Sequence of chain 1.A:
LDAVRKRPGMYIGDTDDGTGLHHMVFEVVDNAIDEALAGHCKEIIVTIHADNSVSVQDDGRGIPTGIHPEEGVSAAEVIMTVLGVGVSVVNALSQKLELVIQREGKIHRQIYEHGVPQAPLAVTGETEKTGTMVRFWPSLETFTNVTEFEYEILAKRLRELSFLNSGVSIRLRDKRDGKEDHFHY

The small molecule below binds the protein below.
Small molecule (SMILES): Nc1nc2ccccc2[nH]1

Binding-site contacts:
Ligand atom NAG contacts residue HIS132 of chain 1.A at 3.3 Å.
Ligand atom CAI contacts residue HIS132 of chain 1.A at 3.5 Å.
Ligand atom CAC contacts residue ARG5 of chain 1.A at 4.5 Å.
Ligand atom NAA contacts residue GLU159 of chain 1.B at 3.0 Å (salt-bridge).
Ligand atom CAJ contacts residue HIS132 of chain 1.B at 3.5 Å.
Ligand atom NAF contacts residue HIS132 of chain 1.B at 3.3 Å.
Ligand atom NAA contacts residue HIS132 of chain 1.B at 3.3 Å (h-bond).
Ligand atom NAF contacts residue GLU159 of chain 1.A at 3.0 Å (salt-bridge).
Ligand atom CAE contacts residue HIS132 of chain 1.A at 3.8 Å.
Ligand atom CAI contacts residue HIS132 of chain 1.B at 3.5 Å.
Ligand atom CAH contacts residue HIS132 of chain 1.A at 3.2 Å.
Ligand atom NAG contacts residue GLU159 of chain 1.B at 3.0 Å (salt-bridge).
Ligand atom CAC contacts residue ARG5 of chain 1.B at 3.7 Å.
Ligand atom CAH contacts residue GLU159 of chain 1.A at 3.7 Å.
Ligand atom NAF contacts residue HIS132 of chain 1.A at 3.5 Å.
Ligand atom CAD contacts residue ARG5 of chain 1.A at 4.5 Å.
Ligand atom CAC contacts residue HIS132 of chain 1.B at 4.0 Å.
Ligand atom CAE contacts residue HIS132 of chain 1.B at 3.9 Å.
Ligand atom NAA contacts residue GLU159 of chain 1.A at 2.9 Å (salt-bridge).
Ligand atom NAG contacts residue HIS132 of chain 1.B at 3.5 Å.
Ligand atom CAC contacts residue HIS132 of chain 1.A at 3.8 Å.
Ligand atom CAB contacts residue ARG5 of chain 1.B at 4.2 Å.
Ligand atom CAH contacts residue GLU159 of chain 1.B at 3.8 Å.
Ligand atom CAD contacts residue HIS132 of chain 1.B at 3.7 Å.
Ligand atom CAI contacts residue GLU159 of chain 1.A at 4.2 Å.
Ligand atom CAB contacts residue ARG5 of chain 1.A at 3.8 Å.
Ligand atom NAA contacts residue HIS132 of chain 1.A at 3.4 Å (h-bond).
Ligand atom CAJ contacts residue HIS132 of chain 1.A at 3.5 Å.
Ligand atom CAB contacts residue HIS132 of chain 1.A at 3.8 Å.
Ligand atom CAJ contacts residue GLU159 of chain 1.B at 4.1 Å.
Ligand atom CAB contacts residue HIS132 of chain 1.B at 3.8 Å.
Ligand atom CAH contacts residue HIS132 of chain 1.B at 3.3 Å.
Ligand atom CAD contacts residue HIS132 of chain 1.A at 3.8 Å.
Ligand atom CAE contacts residue ARG5 of chain 1.B at 4.4 Å.

Sequence of chain 1.B:
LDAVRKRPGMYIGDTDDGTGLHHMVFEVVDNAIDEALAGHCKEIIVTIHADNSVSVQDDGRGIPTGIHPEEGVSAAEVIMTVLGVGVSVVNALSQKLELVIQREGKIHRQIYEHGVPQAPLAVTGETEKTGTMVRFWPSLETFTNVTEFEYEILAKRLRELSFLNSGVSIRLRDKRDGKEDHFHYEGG